Binding-site contacts:
Ligand atom C1 contacts residue ASN202 of chain 1.C at 1.4 Å.
Ligand atom O5 contacts residue THR204 of chain 1.C at 4.3 Å.
Ligand atom C8 contacts residue ILE240 of chain 1.C at 4.1 Å (hydrophobic).
Ligand atom C4 contacts residue ASN202 of chain 1.C at 4.3 Å.
Ligand atom C3 contacts residue THR204 of chain 1.C at 3.5 Å.
Ligand atom O7 contacts residue HIS319 of chain 1.C at 3.7 Å.
Ligand atom C8 contacts residue SER242 of chain 1.C at 3.6 Å.
Ligand atom C6 contacts residue PRO206 of chain 1.C at 4.0 Å (hydrophobic).
Ligand atom O3 contacts residue THR204 of chain 1.C at 4.4 Å.
Ligand atom C2 contacts residue THR204 of chain 1.C at 3.5 Å.
Ligand atom N2 contacts residue ASN202 of chain 1.C at 2.9 Å (h-bond).
Ligand atom C6 contacts residue GLY205 of chain 1.C at 3.9 Å.
Ligand atom C7 contacts residue ASN202 of chain 1.C at 3.1 Å.
Ligand atom O5 contacts residue GLY205 of chain 1.C at 4.2 Å.
Ligand atom O7 contacts residue ASN202 of chain 1.C at 3.3 Å (h-bond).
Ligand atom C7 contacts residue THR204 of chain 1.C at 4.3 Å.
Ligand atom C5 contacts residue ASN202 of chain 1.C at 3.7 Å.
Ligand atom C4 contacts residue THR204 of chain 1.C at 4.5 Å.
Ligand atom O5 contacts residue ASN202 of chain 1.C at 2.4 Å (h-bond).
Ligand atom C1 contacts residue GLY205 of chain 1.C at 4.2 Å.
Ligand atom C8 contacts residue ASN202 of chain 1.C at 3.6 Å.
Ligand atom C8 contacts residue THR204 of chain 1.C at 4.4 Å.
Ligand atom C5 contacts residue THR204 of chain 1.C at 4.3 Å.
Ligand atom N2 contacts residue THR204 of chain 1.C at 3.3 Å (h-bond).
Ligand atom C5 contacts residue GLY205 of chain 1.C at 3.5 Å.
Ligand atom C2 contacts residue ASN202 of chain 1.C at 2.5 Å.
Ligand atom C3 contacts residue ASN202 of chain 1.C at 3.8 Å.
Ligand atom C1 contacts residue THR204 of chain 1.C at 3.4 Å.

The small molecule below binds the protein below.
Small molecule (SMILES): CC(=O)N[C@H]1[C@H](O[C@H]2[C@H](O)[C@@H](NC(C)=O)CO[C@@H]2CO)O[C@H](CO)[C@@H](O)[C@@H]1O

Sequence of chain 1.C:
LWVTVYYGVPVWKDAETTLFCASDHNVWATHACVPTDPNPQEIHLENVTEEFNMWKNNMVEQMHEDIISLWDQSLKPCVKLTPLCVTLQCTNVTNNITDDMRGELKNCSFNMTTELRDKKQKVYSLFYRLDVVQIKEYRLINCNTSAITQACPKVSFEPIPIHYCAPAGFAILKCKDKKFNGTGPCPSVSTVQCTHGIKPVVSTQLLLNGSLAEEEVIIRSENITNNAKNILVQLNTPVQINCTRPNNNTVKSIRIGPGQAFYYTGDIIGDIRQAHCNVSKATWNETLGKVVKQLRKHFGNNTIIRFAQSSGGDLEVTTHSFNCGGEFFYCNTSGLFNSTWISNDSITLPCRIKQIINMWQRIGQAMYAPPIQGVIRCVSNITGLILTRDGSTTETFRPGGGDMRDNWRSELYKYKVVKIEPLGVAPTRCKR